Binding-site contacts:
Ligand atom C3 contacts residue ASN305 of chain 1.C at 3.8 Å.
Ligand atom C8 contacts residue PRO552 of chain 1.C at 4.4 Å (hydrophobic).
Ligand atom C2 contacts residue ASN305 of chain 1.C at 2.5 Å.
Ligand atom C4 contacts residue ASN305 of chain 1.C at 4.3 Å.
Ligand atom C1 contacts residue LYS553 of chain 1.C at 3.7 Å.
Ligand atom C8 contacts residue ASN305 of chain 1.C at 4.3 Å.
Ligand atom O7 contacts residue LYS553 of chain 1.C at 4.5 Å.
Ligand atom C7 contacts residue LYS553 of chain 1.C at 3.4 Å.
Ligand atom N2 contacts residue LYS553 of chain 1.C at 2.7 Å (salt-bridge).
Ligand atom C2 contacts residue LYS553 of chain 1.C at 3.6 Å.
Ligand atom O7 contacts residue ASN305 of chain 1.C at 3.0 Å (h-bond).
Ligand atom C5 contacts residue ASN305 of chain 1.C at 3.7 Å.
Ligand atom C1 contacts residue ASN305 of chain 1.C at 1.4 Å.
Ligand atom C3 contacts residue LYS553 of chain 1.C at 3.9 Å.
Ligand atom C3 contacts residue THR554 of chain 1.C at 4.4 Å.
Ligand atom C8 contacts residue LYS553 of chain 1.C at 3.3 Å.
Ligand atom C7 contacts residue ASN305 of chain 1.C at 3.1 Å.
Ligand atom N2 contacts residue ASN305 of chain 1.C at 2.9 Å (h-bond).
Ligand atom O6 contacts residue ASN305 of chain 1.C at 3.8 Å.
Ligand atom C6 contacts residue ASN305 of chain 1.C at 4.5 Å.
Ligand atom O5 contacts residue ASN305 of chain 1.C at 2.4 Å (h-bond).

Sequence of chain 1.C:
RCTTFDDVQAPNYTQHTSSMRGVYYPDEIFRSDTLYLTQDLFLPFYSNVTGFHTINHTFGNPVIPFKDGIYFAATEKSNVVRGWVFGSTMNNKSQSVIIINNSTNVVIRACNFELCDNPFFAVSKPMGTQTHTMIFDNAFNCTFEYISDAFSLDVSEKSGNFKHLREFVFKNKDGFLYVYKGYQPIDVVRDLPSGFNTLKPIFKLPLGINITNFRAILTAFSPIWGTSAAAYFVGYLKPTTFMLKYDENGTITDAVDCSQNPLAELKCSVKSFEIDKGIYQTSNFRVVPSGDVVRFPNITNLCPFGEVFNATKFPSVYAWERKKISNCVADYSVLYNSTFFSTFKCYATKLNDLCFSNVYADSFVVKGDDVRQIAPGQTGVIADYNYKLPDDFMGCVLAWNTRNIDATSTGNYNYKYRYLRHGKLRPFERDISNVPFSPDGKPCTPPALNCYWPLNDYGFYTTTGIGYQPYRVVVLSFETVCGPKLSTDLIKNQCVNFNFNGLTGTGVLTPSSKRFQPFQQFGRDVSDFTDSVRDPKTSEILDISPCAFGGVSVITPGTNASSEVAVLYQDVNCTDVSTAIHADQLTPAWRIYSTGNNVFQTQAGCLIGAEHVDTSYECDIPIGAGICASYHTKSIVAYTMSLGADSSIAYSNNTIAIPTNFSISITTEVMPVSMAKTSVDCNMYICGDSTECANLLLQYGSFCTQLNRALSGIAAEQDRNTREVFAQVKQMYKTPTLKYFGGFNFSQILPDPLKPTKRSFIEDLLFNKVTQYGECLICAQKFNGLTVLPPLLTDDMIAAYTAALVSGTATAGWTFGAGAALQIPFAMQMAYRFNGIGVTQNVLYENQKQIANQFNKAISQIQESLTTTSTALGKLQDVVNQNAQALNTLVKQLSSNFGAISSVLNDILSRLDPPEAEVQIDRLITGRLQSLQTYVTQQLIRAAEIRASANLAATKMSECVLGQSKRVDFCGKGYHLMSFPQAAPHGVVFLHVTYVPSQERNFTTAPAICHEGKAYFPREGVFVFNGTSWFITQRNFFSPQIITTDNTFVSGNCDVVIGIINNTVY

A protein and the small-molecule ligand that binds it are described below.
Small molecule (SMILES): CC(=O)N[C@H]1[C@H](O[C@H]2[C@H](O)[C@@H](NC(C)=O)CO[C@@H]2CO)O[C@H](CO)[C@@H](O[C@@H]2O[C@H](CO)[C@@H](O)[C@H](O)[C@@H]2O)[C@@H]1O